Sequence of chain 2.A:
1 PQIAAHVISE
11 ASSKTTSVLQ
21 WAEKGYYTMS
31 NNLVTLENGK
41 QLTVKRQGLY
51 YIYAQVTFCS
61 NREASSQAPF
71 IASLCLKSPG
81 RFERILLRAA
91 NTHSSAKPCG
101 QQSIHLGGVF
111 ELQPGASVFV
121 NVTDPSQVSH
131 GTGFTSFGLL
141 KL

Sequence of chain 3.B:
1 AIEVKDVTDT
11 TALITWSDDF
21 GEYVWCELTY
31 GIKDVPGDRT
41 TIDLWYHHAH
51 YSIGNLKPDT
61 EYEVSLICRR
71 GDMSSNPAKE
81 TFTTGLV

Binding-site contacts:
Ligand atom N2 contacts residue SER73 of chain 2.A at 3.6 Å (h-bond).
Ligand atom O4 contacts residue ILE85 of chain 2.A at 4.0 Å.
Ligand atom C3 contacts residue ASN121 of chain 2.A at 3.8 Å.
Ligand atom O6 contacts residue GLU22 of chain 3.B at 3.5 Å (salt-bridge).
Ligand atom O4 contacts residue ASP19 of chain 3.B at 3.2 Å (salt-bridge).
Ligand atom O7 contacts residue ILE85 of chain 2.A at 3.4 Å.
Ligand atom O7 contacts residue VAL122 of chain 2.A at 3.5 Å (h-bond).
Ligand atom O6 contacts residue GLY21 of chain 3.B at 3.8 Å.
Ligand atom C6 contacts residue GLU83 of chain 2.A at 3.5 Å.
Ligand atom C8 contacts residue ILE71 of chain 2.A at 3.5 Å (hydrophobic).
Ligand atom C2 contacts residue ASN121 of chain 2.A at 2.5 Å.
Ligand atom C1 contacts residue CYS75 of chain 2.A at 3.8 Å (hydrophobic).
Ligand atom C5 contacts residue CYS75 of chain 2.A at 3.7 Å (hydrophobic).
Ligand atom C8 contacts residue GLU83 of chain 2.A at 3.1 Å.
Ligand atom O4 contacts residue PHE20 of chain 3.B at 3.0 Å (h-bond).
Ligand atom O5 contacts residue ASN121 of chain 2.A at 2.4 Å (h-bond).
Ligand atom C6 contacts residue ASP19 of chain 3.B at 3.6 Å.
Ligand atom C7 contacts residue VAL122 of chain 2.A at 4.1 Å (hydrophobic).
Ligand atom O5 contacts residue CYS75 of chain 2.A at 3.6 Å.
Ligand atom O6 contacts residue GLU83 of chain 2.A at 2.6 Å (salt-bridge).
Ligand atom C7 contacts residue ASN121 of chain 2.A at 3.5 Å.
Ligand atom C7 contacts residue ILE85 of chain 2.A at 4.0 Å (hydrophobic).
Ligand atom C1 contacts residue ASN121 of chain 2.A at 1.4 Å.
Ligand atom C8 contacts residue SER73 of chain 2.A at 3.7 Å.
Ligand atom C4 contacts residue ASP19 of chain 3.B at 4.0 Å.
Ligand atom C8 contacts residue VAL122 of chain 2.A at 3.7 Å (hydrophobic).
Ligand atom O3 contacts residue PHE20 of chain 3.B at 4.0 Å.
Ligand atom C8 contacts residue ARG88 of chain 2.A at 4.0 Å.
Ligand atom C5 contacts residue ASP19 of chain 3.B at 3.5 Å.
Ligand atom N2 contacts residue ARG88 of chain 2.A at 3.8 Å.
Ligand atom C3 contacts residue PHE20 of chain 3.B at 3.6 Å (hydrophobic).
Ligand atom C4 contacts residue PHE20 of chain 3.B at 3.8 Å (hydrophobic).
Ligand atom C8 contacts residue THR123 of chain 2.A at 3.7 Å.
Ligand atom C7 contacts residue SER73 of chain 2.A at 4.2 Å.
Ligand atom N2 contacts residue ASN121 of chain 2.A at 3.0 Å (h-bond).
Ligand atom C6 contacts residue CYS75 of chain 2.A at 4.0 Å (hydrophobic).
Ligand atom C5 contacts residue ASN121 of chain 2.A at 3.6 Å.
Ligand atom O7 contacts residue SER17 of chain 2.A at 3.8 Å.
Ligand atom C8 contacts residue ARG84 of chain 2.A at 3.9 Å.
Ligand atom O7 contacts residue ASN121 of chain 2.A at 3.6 Å.

A protein and the small-molecule ligand that binds it are described below.
Small molecule (SMILES): CC(=O)N[C@H]1[C@H](O[C@H]2[C@H](O)[C@@H](NC(C)=O)CO[C@@H]2CO)O[C@H](CO)[C@@H](O[C@@H]2O[C@H](CO)[C@@H](O)[C@H](O)[C@@H]2O)[C@@H]1O